This protein binds this small molecule.
Small molecule (SMILES): CC(=O)N[C@@H]1[C@@H](O)[C@H](O)[C@@H](CO)O[C@H]1O

Binding-site contacts:
Ligand atom O3 contacts residue ASN165 of chain 1.A at 4.2 Å.
Ligand atom O5 contacts residue ASN164 of chain 1.A at 3.8 Å.
Ligand atom C5 contacts residue ASN164 of chain 1.A at 3.6 Å.
Ligand atom O5 contacts residue ASN165 of chain 1.A at 2.4 Å (h-bond).
Ligand atom C5 contacts residue ASN165 of chain 1.A at 3.6 Å.
Ligand atom N2 contacts residue ASN165 of chain 1.A at 3.1 Å (h-bond).
Ligand atom C1 contacts residue ASN165 of chain 1.A at 1.4 Å.
Ligand atom C3 contacts residue ASN165 of chain 1.A at 3.8 Å.
Ligand atom O6 contacts residue ASN164 of chain 1.A at 4.3 Å.
Ligand atom O7 contacts residue ASN165 of chain 1.A at 3.0 Å (h-bond).
Ligand atom C6 contacts residue ASN164 of chain 1.A at 4.4 Å.
Ligand atom C4 contacts residue ASN165 of chain 1.A at 4.2 Å.
Ligand atom C1 contacts residue ASN164 of chain 1.A at 4.0 Å.
Ligand atom C2 contacts residue ASN165 of chain 1.A at 2.4 Å.
Ligand atom C7 contacts residue ASN165 of chain 1.A at 3.3 Å.

Sequence of chain 1.A:
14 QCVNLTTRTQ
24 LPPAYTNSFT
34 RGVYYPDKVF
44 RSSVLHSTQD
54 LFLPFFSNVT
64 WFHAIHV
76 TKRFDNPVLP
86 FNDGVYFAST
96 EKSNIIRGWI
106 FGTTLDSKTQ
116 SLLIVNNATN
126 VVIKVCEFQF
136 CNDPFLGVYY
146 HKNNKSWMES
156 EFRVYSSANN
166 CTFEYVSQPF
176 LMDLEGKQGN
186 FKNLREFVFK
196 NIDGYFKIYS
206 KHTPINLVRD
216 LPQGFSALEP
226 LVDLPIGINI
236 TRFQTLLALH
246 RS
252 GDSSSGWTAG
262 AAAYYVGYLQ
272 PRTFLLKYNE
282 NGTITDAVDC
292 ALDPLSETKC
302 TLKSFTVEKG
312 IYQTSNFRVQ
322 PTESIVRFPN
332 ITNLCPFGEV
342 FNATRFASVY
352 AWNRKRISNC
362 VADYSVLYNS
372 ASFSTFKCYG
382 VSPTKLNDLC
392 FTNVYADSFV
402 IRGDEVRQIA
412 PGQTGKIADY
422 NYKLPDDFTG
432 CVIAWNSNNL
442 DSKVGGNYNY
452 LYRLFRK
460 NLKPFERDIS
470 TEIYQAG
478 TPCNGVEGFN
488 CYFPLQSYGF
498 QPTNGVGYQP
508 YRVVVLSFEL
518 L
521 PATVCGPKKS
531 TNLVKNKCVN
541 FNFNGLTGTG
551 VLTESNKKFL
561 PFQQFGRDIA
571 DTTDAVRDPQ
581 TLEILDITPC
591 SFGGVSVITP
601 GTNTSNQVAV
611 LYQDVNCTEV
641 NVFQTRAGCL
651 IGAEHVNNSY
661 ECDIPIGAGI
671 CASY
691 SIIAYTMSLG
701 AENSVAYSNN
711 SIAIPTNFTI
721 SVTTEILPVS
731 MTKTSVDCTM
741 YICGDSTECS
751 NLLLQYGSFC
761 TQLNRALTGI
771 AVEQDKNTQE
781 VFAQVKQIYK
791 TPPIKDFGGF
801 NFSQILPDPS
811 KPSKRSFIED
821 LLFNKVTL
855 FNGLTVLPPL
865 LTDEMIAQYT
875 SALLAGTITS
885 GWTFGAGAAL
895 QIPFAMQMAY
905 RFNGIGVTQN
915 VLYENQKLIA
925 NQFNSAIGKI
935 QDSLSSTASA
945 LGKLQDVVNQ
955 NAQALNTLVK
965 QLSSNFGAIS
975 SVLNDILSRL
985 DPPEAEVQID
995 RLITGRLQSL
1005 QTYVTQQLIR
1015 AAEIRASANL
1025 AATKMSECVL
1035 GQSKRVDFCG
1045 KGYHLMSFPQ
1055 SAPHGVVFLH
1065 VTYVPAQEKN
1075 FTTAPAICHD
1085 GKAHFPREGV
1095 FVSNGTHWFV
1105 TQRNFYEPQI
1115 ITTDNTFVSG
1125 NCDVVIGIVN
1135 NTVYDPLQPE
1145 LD